This small molecule binds to this protein.
Small molecule (SMILES): CC(=O)N[C@@H]1[C@@H](O)[C@H](O)[C@@H](CO)O[C@H]1O

Sequence of chain 1.A:
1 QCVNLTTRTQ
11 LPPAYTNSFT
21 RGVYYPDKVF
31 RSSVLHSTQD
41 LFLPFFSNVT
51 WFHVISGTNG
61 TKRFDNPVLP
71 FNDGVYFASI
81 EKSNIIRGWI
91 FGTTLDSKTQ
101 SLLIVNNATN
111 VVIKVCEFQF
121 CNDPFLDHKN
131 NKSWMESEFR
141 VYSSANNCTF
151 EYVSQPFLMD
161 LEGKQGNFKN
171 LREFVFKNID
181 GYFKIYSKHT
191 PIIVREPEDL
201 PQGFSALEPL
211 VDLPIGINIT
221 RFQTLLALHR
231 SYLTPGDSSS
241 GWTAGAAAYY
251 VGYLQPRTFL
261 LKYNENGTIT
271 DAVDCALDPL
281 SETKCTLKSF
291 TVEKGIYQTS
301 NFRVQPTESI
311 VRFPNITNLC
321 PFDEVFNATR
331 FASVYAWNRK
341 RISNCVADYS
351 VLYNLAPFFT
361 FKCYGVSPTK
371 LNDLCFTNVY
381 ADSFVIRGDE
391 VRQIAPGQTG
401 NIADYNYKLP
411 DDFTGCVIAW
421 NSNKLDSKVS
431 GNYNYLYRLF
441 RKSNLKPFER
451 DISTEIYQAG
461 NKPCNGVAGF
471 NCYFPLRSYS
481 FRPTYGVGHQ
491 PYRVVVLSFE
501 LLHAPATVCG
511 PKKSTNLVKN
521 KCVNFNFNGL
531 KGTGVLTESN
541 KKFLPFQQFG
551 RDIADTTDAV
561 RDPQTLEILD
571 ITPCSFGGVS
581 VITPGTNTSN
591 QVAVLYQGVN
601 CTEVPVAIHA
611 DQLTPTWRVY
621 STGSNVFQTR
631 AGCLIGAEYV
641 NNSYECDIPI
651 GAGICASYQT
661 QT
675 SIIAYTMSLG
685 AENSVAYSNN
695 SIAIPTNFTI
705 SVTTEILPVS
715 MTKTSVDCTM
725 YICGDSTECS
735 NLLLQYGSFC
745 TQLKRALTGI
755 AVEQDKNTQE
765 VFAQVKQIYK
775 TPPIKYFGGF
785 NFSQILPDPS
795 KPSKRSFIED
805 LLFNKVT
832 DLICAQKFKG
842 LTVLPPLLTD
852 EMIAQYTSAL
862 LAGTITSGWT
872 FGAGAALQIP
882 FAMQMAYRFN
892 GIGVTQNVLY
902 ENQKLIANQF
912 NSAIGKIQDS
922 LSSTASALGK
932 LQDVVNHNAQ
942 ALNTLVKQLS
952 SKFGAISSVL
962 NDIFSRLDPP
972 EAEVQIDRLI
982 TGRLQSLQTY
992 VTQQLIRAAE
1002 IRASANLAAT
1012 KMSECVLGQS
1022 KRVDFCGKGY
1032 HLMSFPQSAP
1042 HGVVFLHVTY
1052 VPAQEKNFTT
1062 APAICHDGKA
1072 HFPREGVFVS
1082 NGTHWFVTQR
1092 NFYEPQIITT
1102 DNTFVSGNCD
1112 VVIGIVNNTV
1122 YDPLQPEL

Binding-site contacts:
Ligand atom C5 contacts residue ASN587 of chain 1.A at 3.7 Å.
Ligand atom O6 contacts residue GLY585 of chain 1.A at 4.0 Å.
Ligand atom O6 contacts residue LYS294 of chain 1.A at 3.7 Å.
Ligand atom O7 contacts residue ASN587 of chain 1.A at 3.4 Å (h-bond).
Ligand atom C6 contacts residue GLU293 of chain 1.A at 3.9 Å.
Ligand atom C8 contacts residue ASN587 of chain 1.A at 4.2 Å.
Ligand atom C6 contacts residue GLY585 of chain 1.A at 4.0 Å.
Ligand atom C2 contacts residue ASN587 of chain 1.A at 2.4 Å.
Ligand atom O6 contacts residue GLU293 of chain 1.A at 3.7 Å.
Ligand atom C6 contacts residue THR586 of chain 1.A at 4.1 Å.
Ligand atom C7 contacts residue ASN587 of chain 1.A at 3.2 Å.
Ligand atom O5 contacts residue ASN587 of chain 1.A at 2.5 Å (h-bond).
Ligand atom N2 contacts residue ASN587 of chain 1.A at 2.6 Å (h-bond).
Ligand atom C4 contacts residue ASN587 of chain 1.A at 4.3 Å.
Ligand atom C3 contacts residue ASN587 of chain 1.A at 3.7 Å.
Ligand atom C6 contacts residue VAL292 of chain 1.A at 4.2 Å (hydrophobic).
Ligand atom C1 contacts residue ASN587 of chain 1.A at 1.4 Å.